This small molecule binds to this protein.
Small molecule (SMILES): CC(=O)N[C@H]1[C@H](O[C@H]2[C@H](O)[C@@H](NC(C)=O)CO[C@@H]2CO)O[C@H](CO)[C@@H](O)[C@@H]1O

Sequence of chain 1.B:
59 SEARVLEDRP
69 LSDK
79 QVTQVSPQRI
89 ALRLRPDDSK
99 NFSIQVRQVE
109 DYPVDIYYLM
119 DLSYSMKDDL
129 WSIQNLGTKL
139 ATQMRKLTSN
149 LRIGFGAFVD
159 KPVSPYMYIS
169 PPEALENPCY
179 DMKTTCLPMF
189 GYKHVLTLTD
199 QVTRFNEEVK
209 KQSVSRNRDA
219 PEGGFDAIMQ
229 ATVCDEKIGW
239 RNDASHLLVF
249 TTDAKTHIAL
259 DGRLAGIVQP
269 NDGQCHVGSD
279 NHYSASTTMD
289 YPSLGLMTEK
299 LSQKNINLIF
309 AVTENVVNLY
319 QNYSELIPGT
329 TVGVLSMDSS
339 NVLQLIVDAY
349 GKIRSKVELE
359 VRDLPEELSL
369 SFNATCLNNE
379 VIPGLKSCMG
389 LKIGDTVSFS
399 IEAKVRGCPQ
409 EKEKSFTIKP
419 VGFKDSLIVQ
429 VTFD

Binding-site contacts:
Ligand atom C6 contacts residue NAG1 of chain 1.O at 3.3 Å.
Ligand atom O7 contacts residue ASN371 of chain 1.B at 4.3 Å.
Ligand atom C4 contacts residue ASN371 of chain 1.B at 4.2 Å.
Ligand atom C8 contacts residue SER398 of chain 1.B at 3.1 Å.
Ligand atom O5 contacts residue NAG1 of chain 1.O at 3.3 Å.
Ligand atom O6 contacts residue NAG1 of chain 1.O at 2.6 Å (h-bond).
Ligand atom O6 contacts residue ASN371 of chain 1.B at 3.8 Å.
Ligand atom C8 contacts residue NAG1 of chain 1.O at 3.2 Å.
Ligand atom C3 contacts residue NAG1 of chain 1.O at 4.1 Å.
Ligand atom C3 contacts residue ASN371 of chain 1.B at 3.8 Å.
Ligand atom O7 contacts residue NAG1 of chain 1.O at 3.1 Å (h-bond).
Ligand atom O6 contacts residue PRO381 of chain 1.B at 3.3 Å.
Ligand atom O5 contacts residue ASN371 of chain 1.B at 2.5 Å (h-bond).
Ligand atom C7 contacts residue ASN371 of chain 1.B at 3.6 Å.
Ligand atom C7 contacts residue SER398 of chain 1.B at 3.9 Å.
Ligand atom C3 contacts residue ASN99 of chain 1.B at 4.2 Å.
Ligand atom C5 contacts residue NAG1 of chain 1.O at 3.9 Å.
Ligand atom C1 contacts residue SER398 of chain 1.B at 3.8 Å.
Ligand atom N2 contacts residue ASN371 of chain 1.B at 2.8 Å (h-bond).
Ligand atom N2 contacts residue SER398 of chain 1.B at 3.4 Å.
Ligand atom C1 contacts residue ASN371 of chain 1.B at 1.4 Å.
Ligand atom C2 contacts residue SER398 of chain 1.B at 4.2 Å.
Ligand atom O3 contacts residue ASN99 of chain 1.B at 3.6 Å (h-bond).
Ligand atom C8 contacts residue ASN371 of chain 1.B at 4.2 Å.
Ligand atom O6 contacts residue PHE370 of chain 1.B at 3.9 Å.
Ligand atom C5 contacts residue ASN371 of chain 1.B at 3.7 Å.
Ligand atom C7 contacts residue ASN99 of chain 1.B at 4.2 Å.
Ligand atom N2 contacts residue ASN99 of chain 1.B at 3.8 Å.
Ligand atom C6 contacts residue ASN371 of chain 1.B at 4.5 Å.
Ligand atom C2 contacts residue ASN371 of chain 1.B at 2.5 Å.
Ligand atom C7 contacts residue NAG1 of chain 1.O at 3.2 Å.
Ligand atom N2 contacts residue NAG1 of chain 1.O at 3.7 Å.
Ligand atom C8 contacts residue PRO381 of chain 1.B at 4.5 Å (hydrophobic).
Ligand atom O3 contacts residue NAG1 of chain 1.O at 2.9 Å (h-bond).
Ligand atom O4 contacts residue NAG1 of chain 1.O at 4.5 Å.